Sequence of chain 1.C:
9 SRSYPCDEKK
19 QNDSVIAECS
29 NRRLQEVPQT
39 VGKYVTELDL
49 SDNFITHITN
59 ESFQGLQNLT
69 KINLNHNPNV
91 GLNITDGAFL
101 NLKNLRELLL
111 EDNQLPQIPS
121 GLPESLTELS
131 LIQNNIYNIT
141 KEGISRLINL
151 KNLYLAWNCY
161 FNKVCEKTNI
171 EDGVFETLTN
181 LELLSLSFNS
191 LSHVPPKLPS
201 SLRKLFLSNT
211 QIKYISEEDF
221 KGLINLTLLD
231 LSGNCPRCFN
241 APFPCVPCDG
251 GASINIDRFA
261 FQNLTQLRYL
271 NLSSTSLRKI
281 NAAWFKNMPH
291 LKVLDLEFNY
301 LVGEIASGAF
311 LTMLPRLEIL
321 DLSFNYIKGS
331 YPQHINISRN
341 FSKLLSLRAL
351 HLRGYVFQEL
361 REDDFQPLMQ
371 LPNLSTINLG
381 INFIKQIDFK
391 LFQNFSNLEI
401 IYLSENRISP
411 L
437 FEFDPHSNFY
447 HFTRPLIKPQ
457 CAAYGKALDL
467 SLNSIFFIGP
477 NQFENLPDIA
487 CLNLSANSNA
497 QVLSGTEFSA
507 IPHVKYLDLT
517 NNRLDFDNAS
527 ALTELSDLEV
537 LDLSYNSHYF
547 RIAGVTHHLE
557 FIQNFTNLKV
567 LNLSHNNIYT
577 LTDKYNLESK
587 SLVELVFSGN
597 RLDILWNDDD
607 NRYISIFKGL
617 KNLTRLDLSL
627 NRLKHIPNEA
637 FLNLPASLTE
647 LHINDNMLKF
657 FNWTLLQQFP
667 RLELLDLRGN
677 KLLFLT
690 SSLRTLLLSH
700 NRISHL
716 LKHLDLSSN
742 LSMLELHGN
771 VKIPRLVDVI

A protein and the small-molecule ligand that binds it are described below.
Small molecule (SMILES): CC(=O)N[C@@H]1[C@@H](O)[C@H](O)[C@@H](CO)O[C@H]1O

Binding-site contacts:
Ligand atom C7 contacts residue ASN524 of chain 1.C at 3.6 Å.
Ligand atom C6 contacts residue ASN524 of chain 1.C at 4.5 Å.
Ligand atom C6 contacts residue SER500 of chain 1.C at 4.0 Å.
Ligand atom C5 contacts residue ASN524 of chain 1.C at 3.4 Å.
Ligand atom C1 contacts residue ASN524 of chain 1.C at 1.3 Å.
Ligand atom C7 contacts residue ASP523 of chain 1.C at 4.2 Å.
Ligand atom C2 contacts residue ASN524 of chain 1.C at 2.4 Å.
Ligand atom N2 contacts residue ASN524 of chain 1.C at 2.9 Å (h-bond).
Ligand atom O5 contacts residue ASN524 of chain 1.C at 2.1 Å (h-bond).
Ligand atom O5 contacts residue SER500 of chain 1.C at 3.2 Å.
Ligand atom O6 contacts residue ASN524 of chain 1.C at 4.4 Å.
Ligand atom C1 contacts residue SER500 of chain 1.C at 3.8 Å.
Ligand atom C4 contacts residue ASN524 of chain 1.C at 4.0 Å.
Ligand atom O7 contacts residue ALA525 of chain 1.C at 4.1 Å.
Ligand atom C8 contacts residue ASN524 of chain 1.C at 3.8 Å.
Ligand atom C3 contacts residue ASN524 of chain 1.C at 3.7 Å.
Ligand atom O7 contacts residue ASP523 of chain 1.C at 4.2 Å.
Ligand atom C8 contacts residue ASP523 of chain 1.C at 3.8 Å.
Ligand atom O7 contacts residue ASN524 of chain 1.C at 4.2 Å.
Ligand atom C5 contacts residue SER500 of chain 1.C at 4.1 Å.
Ligand atom O6 contacts residue SER500 of chain 1.C at 3.8 Å.